Sequence of chain 1.D:
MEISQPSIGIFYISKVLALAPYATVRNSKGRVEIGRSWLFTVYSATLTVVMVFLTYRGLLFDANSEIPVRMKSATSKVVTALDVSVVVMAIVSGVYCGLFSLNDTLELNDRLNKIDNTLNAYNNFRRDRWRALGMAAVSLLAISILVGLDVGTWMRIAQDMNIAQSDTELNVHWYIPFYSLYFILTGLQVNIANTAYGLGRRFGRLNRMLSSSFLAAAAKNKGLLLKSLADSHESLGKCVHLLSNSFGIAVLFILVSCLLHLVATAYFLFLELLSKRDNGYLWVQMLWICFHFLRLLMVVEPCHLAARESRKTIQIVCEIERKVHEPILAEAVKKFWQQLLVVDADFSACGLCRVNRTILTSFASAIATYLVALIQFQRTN

This protein binds this small molecule.
Small molecule (SMILES): OC[C@H]1O[C@](O)(CO)[C@@H](O)[C@@H]1O

Binding-site contacts:
Ligand atom O3 contacts residue ASP83 of chain 1.D at 2.5 Å (salt-bridge).
Ligand atom O1 contacts residue PHE178 of chain 1.D at 3.4 Å.
Ligand atom O6 contacts residue THR310 of chain 1.D at 3.9 Å.
Ligand atom C6 contacts residue THR310 of chain 1.D at 3.3 Å.
Ligand atom O2 contacts residue ASP83 of chain 1.D at 2.0 Å (salt-bridge).
Ligand atom O4 contacts residue TRP333 of chain 1.D at 3.5 Å.
Ligand atom C4 contacts residue THR310 of chain 1.D at 3.1 Å.
Ligand atom O4 contacts residue THR310 of chain 1.D at 2.5 Å (h-bond).
Ligand atom O1 contacts residue ARG70 of chain 1.D at 2.9 Å (salt-bridge).
Ligand atom C3 contacts residue ASP83 of chain 1.D at 3.2 Å.
Ligand atom O3 contacts residue HIS306 of chain 1.D at 3.5 Å.
Ligand atom C4 contacts residue ASP83 of chain 1.D at 3.7 Å.
Ligand atom C2 contacts residue ARG70 of chain 1.D at 3.8 Å.
Ligand atom C2 contacts residue ASP83 of chain 1.D at 3.1 Å.
Ligand atom C1 contacts residue TYR182 of chain 1.D at 3.8 Å (hydrophobic).
Ligand atom O4 contacts residue HIS337 of chain 1.D at 2.7 Å (h-bond).
Ligand atom O6 contacts residue ARG70 of chain 1.D at 4.0 Å.
Ligand atom O3 contacts residue PHE178 of chain 1.D at 3.8 Å.
Ligand atom C6 contacts residue PHE313 of chain 1.D at 3.9 Å (hydrophobic).
Ligand atom C5 contacts residue GLN330 of chain 1.D at 3.9 Å.
Ligand atom C5 contacts residue THR310 of chain 1.D at 3.6 Å.
Ligand atom O6 contacts residue ASP83 of chain 1.D at 3.7 Å.
Ligand atom O1 contacts residue TYR179 of chain 1.D at 3.6 Å.
Ligand atom C2 contacts residue PHE178 of chain 1.D at 4.1 Å (hydrophobic).
Ligand atom O5 contacts residue ARG70 of chain 1.D at 3.5 Å (salt-bridge).
Ligand atom O1 contacts residue ASP150 of chain 1.D at 3.1 Å (salt-bridge).
Ligand atom O2 contacts residue ARG70 of chain 1.D at 3.0 Å (salt-bridge).
Ligand atom O2 contacts residue PHE178 of chain 1.D at 3.4 Å.
Ligand atom C5 contacts residue TRP333 of chain 1.D at 4.0 Å (hydrophobic).
Ligand atom O5 contacts residue ASP83 of chain 1.D at 3.9 Å.
Ligand atom C4 contacts residue HIS337 of chain 1.D at 3.9 Å.
Ligand atom C1 contacts residue PHE178 of chain 1.D at 3.7 Å (hydrophobic).
Ligand atom C4 contacts residue TYR182 of chain 1.D at 4.0 Å (hydrophobic).
Ligand atom C1 contacts residue ASP150 of chain 1.D at 3.7 Å.
Ligand atom C2 contacts residue TYR182 of chain 1.D at 4.1 Å (hydrophobic).
Ligand atom C6 contacts residue GLN330 of chain 1.D at 3.1 Å.
Ligand atom O3 contacts residue TYR182 of chain 1.D at 2.3 Å (h-bond).
Ligand atom O6 contacts residue PHE313 of chain 1.D at 3.4 Å.
Ligand atom C3 contacts residue TYR182 of chain 1.D at 3.0 Å (hydrophobic).
Ligand atom C1 contacts residue TRP333 of chain 1.D at 3.6 Å (hydrophobic).